The protein below binds the small molecule below.
Small molecule (SMILES): O=P(O)(O)OC[C@H]1O[C@](O)(COP(=O)(O)O)[C@@H](O)[C@@H]1O

Binding-site contacts:
Ligand atom O1 contacts residue LYS274 of chain 1.A at 3.6 Å.
Ligand atom O6P contacts residue ARG243 of chain 4.A at 2.4 Å (salt-bridge).
Ligand atom O4P contacts residue TYR215 of chain 1.A at 3.8 Å.
Ligand atom O3 contacts residue MET248 of chain 1.A at 2.6 Å (h-bond).
Ligand atom O2P contacts residue LYS274 of chain 1.A at 3.9 Å.
Ligand atom C5 contacts residue LYS274 of chain 1.A at 3.4 Å.
Ligand atom P2 contacts residue ARG243 of chain 4.A at 3.7 Å.
Ligand atom O5 contacts residue LYS274 of chain 1.A at 2.8 Å (salt-bridge).
Ligand atom P2 contacts residue TYR244 of chain 1.A at 3.5 Å.
Ligand atom C4 contacts residue MET248 of chain 1.A at 3.6 Å (hydrophobic).
Ligand atom C6 contacts residue GLY246 of chain 1.A at 3.5 Å.
Ligand atom P1 contacts residue GLU280 of chain 1.A at 3.6 Å.
Ligand atom O3P contacts residue ASP118 of chain 1.A at 3.8 Å.
Ligand atom O3 contacts residue GLY246 of chain 1.A at 3.8 Å.
Ligand atom O3 contacts residue SER247 of chain 1.A at 3.4 Å.
Ligand atom C1 contacts residue GLU280 of chain 1.A at 3.9 Å.
Ligand atom O5P contacts residue LYS274 of chain 1.A at 3.7 Å.
Ligand atom O3P contacts residue GLU280 of chain 1.A at 3.0 Å (salt-bridge).
Ligand atom O4P contacts residue TYR264 of chain 1.A at 3.8 Å.
Ligand atom O6 contacts residue TYR264 of chain 1.A at 3.1 Å.
Ligand atom C3 contacts residue ASP121 of chain 1.A at 3.9 Å.
Ligand atom O4P contacts residue ASN212 of chain 1.A at 2.8 Å (h-bond).
Ligand atom O6 contacts residue LYS274 of chain 1.A at 3.7 Å.
Ligand atom O4P contacts residue TYR244 of chain 1.A at 2.6 Å (h-bond).
Ligand atom O2 contacts residue GLY246 of chain 1.A at 3.7 Å.
Ligand atom O5P contacts residue TYR215 of chain 1.A at 2.9 Å (h-bond).
Ligand atom C1 contacts residue ASP121 of chain 1.A at 3.7 Å.
Ligand atom P2 contacts residue TYR264 of chain 1.A at 3.7 Å.
Ligand atom O6 contacts residue TYR244 of chain 1.A at 3.2 Å (h-bond).
Ligand atom O4 contacts residue LEU275 of chain 1.A at 3.9 Å.
Ligand atom O1P contacts residue LEU275 of chain 1.A at 3.9 Å.
Ligand atom O6P contacts residue ASN212 of chain 1.A at 3.9 Å.
Ligand atom P2 contacts residue ASN212 of chain 1.A at 3.8 Å.
Ligand atom C4 contacts residue GLY246 of chain 1.A at 3.3 Å.
Ligand atom C6 contacts residue LYS274 of chain 1.A at 3.2 Å.
Ligand atom O5P contacts residue TYR264 of chain 1.A at 2.7 Å (h-bond).
Ligand atom O3 contacts residue ASP121 of chain 1.A at 3.1 Å (salt-bridge).
Ligand atom C3 contacts residue MET248 of chain 1.A at 3.5 Å (hydrophobic).
Ligand atom O4 contacts residue MET248 of chain 1.A at 3.3 Å.
Ligand atom O1P contacts residue GLU280 of chain 1.A at 3.1 Å (salt-bridge).

Sequence of chain 1.A:
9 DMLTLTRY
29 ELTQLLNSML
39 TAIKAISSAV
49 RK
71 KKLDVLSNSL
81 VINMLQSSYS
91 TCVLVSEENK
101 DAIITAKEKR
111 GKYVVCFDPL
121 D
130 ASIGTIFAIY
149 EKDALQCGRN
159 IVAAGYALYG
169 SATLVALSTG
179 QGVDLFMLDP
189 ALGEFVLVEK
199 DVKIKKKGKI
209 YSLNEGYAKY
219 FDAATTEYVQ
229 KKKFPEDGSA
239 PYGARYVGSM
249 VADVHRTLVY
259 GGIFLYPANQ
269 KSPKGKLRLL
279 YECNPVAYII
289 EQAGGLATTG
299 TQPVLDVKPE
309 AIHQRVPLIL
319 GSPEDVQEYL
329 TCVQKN

Sequence of chain 4.A:
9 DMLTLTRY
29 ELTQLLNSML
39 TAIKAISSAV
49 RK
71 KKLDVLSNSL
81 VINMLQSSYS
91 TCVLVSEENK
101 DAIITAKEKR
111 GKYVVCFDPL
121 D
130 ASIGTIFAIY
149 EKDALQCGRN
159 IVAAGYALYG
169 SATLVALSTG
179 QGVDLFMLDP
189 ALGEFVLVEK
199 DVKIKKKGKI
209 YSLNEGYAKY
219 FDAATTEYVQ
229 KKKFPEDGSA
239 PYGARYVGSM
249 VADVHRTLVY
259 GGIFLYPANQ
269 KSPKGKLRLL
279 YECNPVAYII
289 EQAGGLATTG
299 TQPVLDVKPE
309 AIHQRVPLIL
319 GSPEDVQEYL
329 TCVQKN